Binding-site contacts:
Ligand atom C6 contacts residue THR156 of chain 23.A at 4.2 Å.
Ligand atom C7 contacts residue GLY150 of chain 23.A at 4.5 Å.
Ligand atom C1 contacts residue THR156 of chain 23.A at 4.1 Å.
Ligand atom C8 contacts residue GLY150 of chain 23.A at 4.3 Å.
Ligand atom C7 contacts residue ASN154 of chain 23.A at 1.9 Å.
Ligand atom O5 contacts residue THR156 of chain 23.A at 3.9 Å.
Ligand atom C2 contacts residue ASN154 of chain 23.A at 2.9 Å.
Ligand atom C5 contacts residue THR156 of chain 23.A at 3.7 Å.
Ligand atom O7 contacts residue GLY150 of chain 23.A at 4.2 Å.
Ligand atom C8 contacts residue ASN154 of chain 23.A at 3.4 Å.
Ligand atom O7 contacts residue ASN154 of chain 23.A at 1.3 Å (h-bond).
Ligand atom N2 contacts residue ASN154 of chain 23.A at 2.2 Å (h-bond).
Ligand atom O5 contacts residue ASN154 of chain 23.A at 3.7 Å.
Ligand atom C3 contacts residue ASN154 of chain 23.A at 4.3 Å.
Ligand atom O7 contacts residue THR156 of chain 23.A at 4.2 Å.
Ligand atom C1 contacts residue ASN154 of chain 23.A at 2.6 Å.
Ligand atom C7 contacts residue VAL153 of chain 23.A at 4.0 Å (hydrophobic).
Ligand atom O7 contacts residue VAL153 of chain 23.A at 2.8 Å (h-bond).

The protein below binds the small molecule below.
Small molecule (SMILES): CC(=O)N[C@H]1[C@H](O[C@H]2[C@H](O)[C@@H](NC(C)=O)CO[C@@H]2CO)O[C@H](CO)[C@@H](O)[C@@H]1O

Sequence of chain 23.A:
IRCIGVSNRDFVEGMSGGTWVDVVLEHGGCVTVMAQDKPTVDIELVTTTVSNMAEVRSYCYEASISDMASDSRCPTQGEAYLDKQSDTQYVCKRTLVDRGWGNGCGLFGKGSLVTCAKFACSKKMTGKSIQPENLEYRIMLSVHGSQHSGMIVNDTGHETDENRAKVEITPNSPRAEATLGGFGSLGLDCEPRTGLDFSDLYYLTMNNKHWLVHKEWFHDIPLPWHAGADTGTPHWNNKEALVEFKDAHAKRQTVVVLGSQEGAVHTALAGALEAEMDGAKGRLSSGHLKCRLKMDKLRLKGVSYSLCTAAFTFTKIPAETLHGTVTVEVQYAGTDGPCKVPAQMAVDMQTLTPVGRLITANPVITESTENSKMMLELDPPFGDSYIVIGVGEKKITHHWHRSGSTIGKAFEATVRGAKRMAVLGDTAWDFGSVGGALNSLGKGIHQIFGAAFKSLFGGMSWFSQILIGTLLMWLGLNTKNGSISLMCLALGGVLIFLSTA